Sequence of chain 1.A:
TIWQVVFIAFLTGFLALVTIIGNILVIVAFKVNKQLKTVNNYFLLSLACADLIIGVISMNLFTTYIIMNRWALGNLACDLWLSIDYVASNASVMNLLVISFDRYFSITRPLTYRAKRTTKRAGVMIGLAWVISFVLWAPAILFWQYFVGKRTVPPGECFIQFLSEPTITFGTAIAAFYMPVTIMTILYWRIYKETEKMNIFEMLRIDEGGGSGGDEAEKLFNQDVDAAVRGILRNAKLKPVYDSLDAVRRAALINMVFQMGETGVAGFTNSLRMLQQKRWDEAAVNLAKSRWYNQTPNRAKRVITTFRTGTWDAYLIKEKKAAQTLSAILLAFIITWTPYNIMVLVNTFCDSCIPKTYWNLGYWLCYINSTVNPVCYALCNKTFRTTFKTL

A small-molecule ligand and the protein it binds are described below.
Small molecule (SMILES): C[N+]1(C)[C@@H]2CC(OC(=O)C(O)(c3cccs3)c3cccs3)C[C@H]1[C@@H]1O[C@@H]12

Binding-site contacts:
Ligand atom C12 contacts residue ASP92 of chain 1.A at 3.1 Å.
Ligand atom O10 contacts residue ASP92 of chain 1.A at 2.9 Å (salt-bridge).
Ligand atom S44 contacts residue ALA183 of chain 1.A at 3.6 Å (h-bond).
Ligand atom C43 contacts residue ASN97 of chain 1.A at 3.4 Å.
Ligand atom C12 contacts residue TYR370 of chain 1.A at 3.3 Å (hydrophobic).
Ligand atom S37 contacts residue THR176 of chain 1.A at 4.0 Å.
Ligand atom O33 contacts residue PHE184 of chain 1.A at 3.4 Å.
Ligand atom C9 contacts residue TYR93 of chain 1.A at 3.5 Å (hydrophobic).
Ligand atom O29 contacts residue TYR347 of chain 1.A at 3.4 Å.
Ligand atom C8 contacts residue ASP92 of chain 1.A at 3.9 Å.
Ligand atom C30 contacts residue ASN348 of chain 1.A at 3.6 Å.
Ligand atom C1 contacts residue TYR370 of chain 1.A at 3.6 Å (hydrophobic).
Ligand atom C3 contacts residue TYR93 of chain 1.A at 4.0 Å (hydrophobic).
Ligand atom O33 contacts residue ALA180 of chain 1.A at 4.0 Å.
Ligand atom C36 contacts residue THR176 of chain 1.A at 3.5 Å.
Ligand atom C42 contacts residue TRP144 of chain 1.A at 3.4 Å (hydrophobic).
Ligand atom C6 contacts residue CYS373 of chain 1.A at 3.7 Å (hydrophobic).
Ligand atom S44 contacts residue TRP344 of chain 1.A at 4.0 Å.
Ligand atom O33 contacts residue ASN348 of chain 1.A at 2.9 Å (h-bond).
Ligand atom O11 contacts residue TRP344 of chain 1.A at 3.8 Å.
Ligand atom C41 contacts residue TRP144 of chain 1.A at 3.8 Å (hydrophobic).
Ligand atom C42 contacts residue TYR93 of chain 1.A at 3.7 Å (hydrophobic).
Ligand atom S37 contacts residue THR179 of chain 1.A at 3.6 Å.
Ligand atom C31 contacts residue ASN348 of chain 1.A at 4.0 Å.
Ligand atom C28 contacts residue ASN348 of chain 1.A at 3.5 Å.
Ligand atom O29 contacts residue ASN348 of chain 1.A at 2.7 Å (h-bond).
Ligand atom C7 contacts residue SER96 of chain 1.A at 3.5 Å.
Ligand atom C1 contacts residue CYS373 of chain 1.A at 3.5 Å (hydrophobic).
Ligand atom C35 contacts residue TYR347 of chain 1.A at 3.8 Å (hydrophobic).
Ligand atom C6 contacts residue TRP344 of chain 1.A at 3.6 Å (hydrophobic).
Ligand atom S37 contacts residue ALA180 of chain 1.A at 3.5 Å (h-bond).
Ligand atom O10 contacts residue SER96 of chain 1.A at 3.6 Å.
Ligand atom C8 contacts residue SER96 of chain 1.A at 3.2 Å.
Ligand atom C41 contacts residue TYR93 of chain 1.A at 3.8 Å (hydrophobic).
Ligand atom C34 contacts residue TYR347 of chain 1.A at 3.5 Å (hydrophobic).
Ligand atom O10 contacts residue TYR93 of chain 1.A at 3.6 Å.
Ligand atom C3 contacts residue TYR370 of chain 1.A at 3.6 Å (hydrophobic).
Ligand atom C12 contacts residue TYR374 of chain 1.A at 3.9 Å (hydrophobic).
Ligand atom N2 contacts residue TYR370 of chain 1.A at 3.8 Å.
Ligand atom C4 contacts residue TYR347 of chain 1.A at 3.6 Å (hydrophobic).